This protein binds this small molecule.
Small molecule (SMILES): CC(=O)N[C@H]1[C@H](O[C@H]2[C@H](O)[C@@H](NC(C)=O)CO[C@@H]2CO)O[C@H](CO)[C@@H](O)[C@@H]1O

Binding-site contacts:
Ligand atom C4 contacts residue TYR371 of chain 1.A at 4.1 Å (hydrophobic).
Ligand atom C6 contacts residue GLN375 of chain 1.A at 4.1 Å.
Ligand atom O7 contacts residue GLN375 of chain 1.A at 3.8 Å.
Ligand atom C5 contacts residue SER381 of chain 1.A at 4.0 Å.
Ligand atom O7 contacts residue ASP385 of chain 1.A at 3.6 Å (salt-bridge).
Ligand atom C1 contacts residue MET382 of chain 1.A at 4.3 Å (hydrophobic).
Ligand atom C7 contacts residue ASP385 of chain 1.A at 3.8 Å.
Ligand atom C5 contacts residue TYR371 of chain 1.A at 4.3 Å (hydrophobic).
Ligand atom C5 contacts residue MET382 of chain 1.A at 4.3 Å (hydrophobic).
Ligand atom C7 contacts residue ASN379 of chain 1.A at 3.5 Å.
Ligand atom O4 contacts residue GLN369 of chain 1.A at 3.6 Å.
Ligand atom C1 contacts residue GLN375 of chain 1.A at 3.8 Å.
Ligand atom C1 contacts residue TYR371 of chain 1.A at 4.0 Å (hydrophobic).
Ligand atom O6 contacts residue TYR371 of chain 1.A at 4.2 Å.
Ligand atom N2 contacts residue ASN379 of chain 1.A at 3.0 Å (h-bond).
Ligand atom C5 contacts residue GLN369 of chain 1.A at 4.5 Å.
Ligand atom C4 contacts residue ASN379 of chain 1.A at 4.3 Å.
Ligand atom O6 contacts residue ASP385 of chain 1.A at 3.4 Å (salt-bridge).
Ligand atom C1 contacts residue ASN379 of chain 1.A at 1.4 Å.
Ligand atom N2 contacts residue TYR371 of chain 1.A at 4.4 Å.
Ligand atom C8 contacts residue ASP385 of chain 1.A at 3.4 Å.
Ligand atom C6 contacts residue TYR386 of chain 1.A at 4.0 Å (hydrophobic).
Ligand atom O5 contacts residue ASN379 of chain 1.A at 2.4 Å (h-bond).
Ligand atom O7 contacts residue ASN379 of chain 1.A at 3.7 Å.
Ligand atom C1 contacts residue SER381 of chain 1.A at 4.0 Å.
Ligand atom O6 contacts residue TYR386 of chain 1.A at 3.8 Å.
Ligand atom O6 contacts residue GLN375 of chain 1.A at 2.7 Å (h-bond).
Ligand atom O6 contacts residue MET382 of chain 1.A at 3.7 Å.
Ligand atom O5 contacts residue SER381 of chain 1.A at 4.3 Å.
Ligand atom O5 contacts residue GLN375 of chain 1.A at 4.3 Å.
Ligand atom C2 contacts residue GLN375 of chain 1.A at 4.2 Å.
Ligand atom C6 contacts residue TYR371 of chain 1.A at 3.4 Å (hydrophobic).
Ligand atom O5 contacts residue MET382 of chain 1.A at 3.4 Å.
Ligand atom O5 contacts residue TYR371 of chain 1.A at 4.2 Å.
Ligand atom C2 contacts residue ASN379 of chain 1.A at 2.6 Å.
Ligand atom O6 contacts residue GLN369 of chain 1.A at 4.4 Å.
Ligand atom C5 contacts residue ASN379 of chain 1.A at 3.6 Å.
Ligand atom C3 contacts residue ASN379 of chain 1.A at 3.9 Å.
Ligand atom O7 contacts residue GLU374 of chain 1.A at 4.4 Å.
Ligand atom C6 contacts residue MET382 of chain 1.A at 3.9 Å (hydrophobic).

Sequence of chain 1.A:
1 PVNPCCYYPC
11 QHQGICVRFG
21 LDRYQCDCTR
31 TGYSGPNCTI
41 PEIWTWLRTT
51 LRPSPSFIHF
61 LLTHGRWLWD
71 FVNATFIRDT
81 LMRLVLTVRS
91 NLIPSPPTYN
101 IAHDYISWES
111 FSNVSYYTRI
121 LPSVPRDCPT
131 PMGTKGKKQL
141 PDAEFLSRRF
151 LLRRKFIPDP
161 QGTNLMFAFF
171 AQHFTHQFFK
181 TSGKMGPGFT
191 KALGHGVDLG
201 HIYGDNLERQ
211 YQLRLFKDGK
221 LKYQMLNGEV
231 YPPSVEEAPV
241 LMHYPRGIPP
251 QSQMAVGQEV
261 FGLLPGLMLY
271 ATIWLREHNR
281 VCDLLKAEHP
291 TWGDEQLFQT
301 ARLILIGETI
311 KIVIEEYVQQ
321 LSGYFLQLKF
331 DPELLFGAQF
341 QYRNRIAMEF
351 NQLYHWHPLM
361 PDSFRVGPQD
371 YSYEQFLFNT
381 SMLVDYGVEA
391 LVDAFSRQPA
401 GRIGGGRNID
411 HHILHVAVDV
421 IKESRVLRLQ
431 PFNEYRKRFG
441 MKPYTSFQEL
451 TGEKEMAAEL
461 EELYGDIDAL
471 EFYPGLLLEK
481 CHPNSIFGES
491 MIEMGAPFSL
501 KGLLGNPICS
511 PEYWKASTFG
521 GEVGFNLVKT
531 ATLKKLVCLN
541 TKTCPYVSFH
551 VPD